Sequence of chain 1.A:
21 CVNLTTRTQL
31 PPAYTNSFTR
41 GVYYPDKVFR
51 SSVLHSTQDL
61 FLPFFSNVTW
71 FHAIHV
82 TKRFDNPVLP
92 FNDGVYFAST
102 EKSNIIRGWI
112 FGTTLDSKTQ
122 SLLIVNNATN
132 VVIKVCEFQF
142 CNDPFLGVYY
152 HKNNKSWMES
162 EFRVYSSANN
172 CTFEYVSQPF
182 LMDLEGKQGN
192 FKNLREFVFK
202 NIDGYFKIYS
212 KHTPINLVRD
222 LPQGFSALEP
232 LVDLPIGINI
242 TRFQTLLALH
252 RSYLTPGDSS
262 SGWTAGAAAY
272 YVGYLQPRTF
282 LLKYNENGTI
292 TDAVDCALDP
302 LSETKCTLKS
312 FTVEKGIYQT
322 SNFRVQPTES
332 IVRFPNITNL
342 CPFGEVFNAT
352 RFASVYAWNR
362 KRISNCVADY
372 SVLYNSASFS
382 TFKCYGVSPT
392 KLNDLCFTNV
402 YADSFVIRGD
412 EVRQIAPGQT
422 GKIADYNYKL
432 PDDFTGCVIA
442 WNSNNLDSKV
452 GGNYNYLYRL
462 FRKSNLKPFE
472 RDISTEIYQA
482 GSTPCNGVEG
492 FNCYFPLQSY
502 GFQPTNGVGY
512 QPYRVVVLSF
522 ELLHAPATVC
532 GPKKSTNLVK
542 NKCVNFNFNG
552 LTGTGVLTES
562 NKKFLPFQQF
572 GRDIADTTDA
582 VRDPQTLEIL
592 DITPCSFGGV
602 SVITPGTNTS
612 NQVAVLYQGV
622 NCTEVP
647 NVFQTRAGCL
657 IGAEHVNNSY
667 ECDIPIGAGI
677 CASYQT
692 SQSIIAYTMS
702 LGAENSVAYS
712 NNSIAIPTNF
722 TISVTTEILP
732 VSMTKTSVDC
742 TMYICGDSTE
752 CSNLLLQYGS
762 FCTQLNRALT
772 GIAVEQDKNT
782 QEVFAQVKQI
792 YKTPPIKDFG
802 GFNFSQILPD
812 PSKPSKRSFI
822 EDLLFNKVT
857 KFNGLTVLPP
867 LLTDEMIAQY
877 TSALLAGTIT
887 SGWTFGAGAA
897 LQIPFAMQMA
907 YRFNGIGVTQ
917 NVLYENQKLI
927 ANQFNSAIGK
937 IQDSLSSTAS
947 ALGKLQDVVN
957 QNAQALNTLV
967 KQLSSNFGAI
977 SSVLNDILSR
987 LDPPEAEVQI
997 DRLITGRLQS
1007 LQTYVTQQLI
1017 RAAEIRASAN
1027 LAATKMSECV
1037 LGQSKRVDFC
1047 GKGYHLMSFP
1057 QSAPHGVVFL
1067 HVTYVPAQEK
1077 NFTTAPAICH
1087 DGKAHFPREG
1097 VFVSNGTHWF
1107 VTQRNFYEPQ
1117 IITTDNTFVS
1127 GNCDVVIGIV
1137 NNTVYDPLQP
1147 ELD

The small molecule below binds the protein below.
Small molecule (SMILES): CC(=O)N[C@H]1[C@H](O[C@H]2[C@H](O)[C@@H](NC(C)=O)CO[C@@H]2CO)O[C@H](CO)[C@@H](O)[C@@H]1O

Binding-site contacts:
Ligand atom N2 contacts residue ASN349 of chain 1.A at 2.7 Å (h-bond).
Ligand atom C6 contacts residue ASN349 of chain 1.A at 4.4 Å.
Ligand atom C4 contacts residue ASN349 of chain 1.A at 4.2 Å.
Ligand atom O7 contacts residue GLY345 of chain 1.A at 3.2 Å.
Ligand atom C8 contacts residue ASN349 of chain 1.A at 3.8 Å.
Ligand atom C5 contacts residue ASN349 of chain 1.A at 3.6 Å.
Ligand atom C3 contacts residue ASN349 of chain 1.A at 3.8 Å.
Ligand atom O7 contacts residue ASN349 of chain 1.A at 4.0 Å.
Ligand atom O5 contacts residue ASN349 of chain 1.A at 2.5 Å (h-bond).
Ligand atom C1 contacts residue ASN349 of chain 1.A at 1.5 Å.
Ligand atom C2 contacts residue ASN349 of chain 1.A at 2.5 Å.
Ligand atom C8 contacts residue GLY345 of chain 1.A at 3.6 Å.
Ligand atom C7 contacts residue ASN349 of chain 1.A at 3.3 Å.
Ligand atom C7 contacts residue GLY345 of chain 1.A at 3.6 Å.